The protein below binds the small molecule below.
Small molecule (SMILES): C=CC1=C(C)/C(=C/c2[nH]c(/C=C3\N=C(/C=C4\NC(=O)C(C)=C4C=C)C(C)=C3CCC(=O)O)c(CCC(=O)O)c2C)NC1=O

Sequence of chain 1.T:
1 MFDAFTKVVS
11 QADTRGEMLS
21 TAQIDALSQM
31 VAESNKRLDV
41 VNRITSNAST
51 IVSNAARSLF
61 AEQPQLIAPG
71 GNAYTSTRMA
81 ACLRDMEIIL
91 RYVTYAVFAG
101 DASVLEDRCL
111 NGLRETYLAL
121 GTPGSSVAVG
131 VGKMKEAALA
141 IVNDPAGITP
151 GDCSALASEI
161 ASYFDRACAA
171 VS

Binding-site contacts:
Ligand atom CGD contacts residue ARG78 of chain 1.T at 3.6 Å.
Ligand atom CHB contacts residue ASP85 of chain 1.T at 3.3 Å.
Ligand atom C2C contacts residue CYS82 of chain 1.T at 3.0 Å (hydrophobic).
Ligand atom CBC contacts residue MET86 of chain 1.T at 3.6 Å (hydrophobic).
Ligand atom CAC contacts residue CYS82 of chain 1.T at 2.0 Å (hydrophobic).
Ligand atom C2D contacts residue ASN72 of chain 1.T at 3.6 Å.
Ligand atom NA contacts residue ASP85 of chain 1.T at 2.7 Å (salt-bridge).
Ligand atom CHD contacts residue THR122 of chain 1.T at 3.7 Å.
Ligand atom CAB contacts residue ARG108 of chain 1.T at 3.4 Å.
Ligand atom C2A contacts residue ARG84 of chain 1.T at 3.6 Å.
Ligand atom NC contacts residue THR122 of chain 1.T at 3.7 Å.
Ligand atom OC contacts residue LEU66 of chain 1.T at 3.7 Å.
Ligand atom CHD contacts residue ASP85 of chain 1.T at 3.6 Å.
Ligand atom C4D contacts residue ASP85 of chain 1.T at 3.8 Å.
Ligand atom C4A contacts residue ASP85 of chain 1.T at 3.5 Å.
Ligand atom C4C contacts residue THR122 of chain 1.T at 3.6 Å.
Ligand atom OC contacts residue ASN72 of chain 1.T at 3.6 Å.
Ligand atom CBD contacts residue ARG78 of chain 1.T at 3.4 Å.
Ligand atom CBB contacts residue ILE88 of chain 1.T at 3.8 Å (hydrophobic).
Ligand atom C3D contacts residue THR122 of chain 1.T at 3.7 Å.
Ligand atom OC contacts residue ALA73 of chain 1.T at 3.3 Å.
Ligand atom CMD contacts residue THR122 of chain 1.T at 3.7 Å.
Ligand atom C3A contacts residue ARG84 of chain 1.T at 3.6 Å.
Ligand atom CHA contacts residue LEU120 of chain 1.T at 3.6 Å (hydrophobic).
Ligand atom C3C contacts residue CYS82 of chain 1.T at 2.9 Å (hydrophobic).
Ligand atom CBC contacts residue CYS82 of chain 1.T at 2.6 Å (hydrophobic).
Ligand atom NA contacts residue ARG84 of chain 1.T at 3.4 Å (salt-bridge).
Ligand atom CMC contacts residue SER126 of chain 1.T at 3.6 Å.
Ligand atom C1D contacts residue ASP85 of chain 1.T at 3.6 Å.
Ligand atom O1A contacts residue ARG84 of chain 1.T at 3.6 Å (salt-bridge).
Ligand atom C4A contacts residue ARG84 of chain 1.T at 3.5 Å.
Ligand atom C1A contacts residue ARG84 of chain 1.T at 3.4 Å.
Ligand atom C4C contacts residue CYS82 of chain 1.T at 3.3 Å (hydrophobic).
Ligand atom CMD contacts residue ASN72 of chain 1.T at 2.7 Å.
Ligand atom NC contacts residue CYS82 of chain 1.T at 3.6 Å (h-bond).
Ligand atom ND contacts residue TYR117 of chain 1.T at 3.4 Å.
Ligand atom CMB contacts residue ILE88 of chain 1.T at 3.5 Å (hydrophobic).
Ligand atom ND contacts residue ASP85 of chain 1.T at 2.7 Å (salt-bridge).
Ligand atom C1C contacts residue CYS82 of chain 1.T at 3.4 Å (hydrophobic).
Ligand atom C2D contacts residue THR122 of chain 1.T at 3.4 Å.